Sequence of chain 2.A:
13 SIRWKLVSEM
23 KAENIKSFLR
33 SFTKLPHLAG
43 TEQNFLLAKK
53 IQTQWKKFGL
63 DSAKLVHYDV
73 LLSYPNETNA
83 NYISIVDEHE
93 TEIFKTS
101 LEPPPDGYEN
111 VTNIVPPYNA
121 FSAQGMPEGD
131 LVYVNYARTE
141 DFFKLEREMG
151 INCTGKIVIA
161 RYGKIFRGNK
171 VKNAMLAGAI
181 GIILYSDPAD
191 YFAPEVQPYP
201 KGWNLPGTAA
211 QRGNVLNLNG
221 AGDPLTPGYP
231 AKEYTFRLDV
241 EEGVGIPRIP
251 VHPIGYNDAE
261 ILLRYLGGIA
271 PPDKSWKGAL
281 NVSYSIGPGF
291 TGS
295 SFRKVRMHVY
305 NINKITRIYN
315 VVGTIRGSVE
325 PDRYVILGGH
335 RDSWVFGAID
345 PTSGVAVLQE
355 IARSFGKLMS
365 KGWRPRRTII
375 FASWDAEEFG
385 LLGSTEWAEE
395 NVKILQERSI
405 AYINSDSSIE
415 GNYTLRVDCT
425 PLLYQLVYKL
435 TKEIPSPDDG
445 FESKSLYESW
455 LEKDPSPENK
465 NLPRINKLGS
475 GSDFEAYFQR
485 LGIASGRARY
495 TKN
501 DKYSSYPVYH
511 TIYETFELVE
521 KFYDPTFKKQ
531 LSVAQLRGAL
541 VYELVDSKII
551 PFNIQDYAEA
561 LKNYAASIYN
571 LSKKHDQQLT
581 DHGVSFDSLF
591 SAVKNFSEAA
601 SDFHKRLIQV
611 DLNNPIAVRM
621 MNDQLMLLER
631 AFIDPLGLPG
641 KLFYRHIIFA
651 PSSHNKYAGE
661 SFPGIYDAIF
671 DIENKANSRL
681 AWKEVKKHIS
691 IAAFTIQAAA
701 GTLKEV

Binding-site contacts:
Ligand atom C2 contacts residue GLN697 of chain 1.A at 3.7 Å.
Ligand atom C3 contacts residue ASN595 of chain 1.A at 3.8 Å.
Ligand atom C1 contacts residue ASN595 of chain 1.A at 1.5 Å.
Ligand atom C4 contacts residue ASN595 of chain 1.A at 4.3 Å.
Ligand atom C3 contacts residue SER591 of chain 1.A at 3.5 Å.
Ligand atom C8 contacts residue SER588 of chain 1.A at 3.6 Å.
Ligand atom O7 contacts residue TYR234 of chain 2.A at 4.0 Å.
Ligand atom N2 contacts residue SER591 of chain 1.A at 3.0 Å (h-bond).
Ligand atom O4 contacts residue GLU233 of chain 2.A at 3.5 Å (salt-bridge).
Ligand atom C5 contacts residue ASN595 of chain 1.A at 3.6 Å.
Ligand atom C8 contacts residue ALA592 of chain 1.A at 3.8 Å (hydrophobic).
Ligand atom C4 contacts residue GLU233 of chain 2.A at 4.5 Å.
Ligand atom C8 contacts residue TYR234 of chain 2.A at 3.9 Å (hydrophobic).
Ligand atom C5 contacts residue GLU233 of chain 2.A at 4.1 Å.
Ligand atom N2 contacts residue ALA592 of chain 1.A at 4.2 Å.
Ligand atom O6 contacts residue GLU233 of chain 2.A at 3.5 Å (salt-bridge).
Ligand atom C7 contacts residue GLN697 of chain 1.A at 3.3 Å.
Ligand atom C6 contacts residue GLU233 of chain 2.A at 3.9 Å.
Ligand atom C8 contacts residue GLN697 of chain 1.A at 4.0 Å.
Ligand atom C7 contacts residue TYR234 of chain 2.A at 4.2 Å (hydrophobic).
Ligand atom C1 contacts residue GLN697 of chain 1.A at 3.8 Å.
Ligand atom N2 contacts residue GLN697 of chain 1.A at 3.4 Å (h-bond).
Ligand atom C8 contacts residue SER591 of chain 1.A at 4.2 Å.
Ligand atom C2 contacts residue SER591 of chain 1.A at 3.5 Å.
Ligand atom C7 contacts residue ASN595 of chain 1.A at 3.8 Å.
Ligand atom C1 contacts residue SER591 of chain 1.A at 3.4 Å.
Ligand atom C8 contacts residue ALA693 of chain 1.A at 4.5 Å (hydrophobic).
Ligand atom C7 contacts residue SER591 of chain 1.A at 4.0 Å.
Ligand atom N2 contacts residue ASN595 of chain 1.A at 2.9 Å (h-bond).
Ligand atom O3 contacts residue SER591 of chain 1.A at 4.3 Å.
Ligand atom O7 contacts residue ASN595 of chain 1.A at 4.2 Å.
Ligand atom C2 contacts residue ASN595 of chain 1.A at 2.5 Å.
Ligand atom O7 contacts residue GLN697 of chain 1.A at 3.3 Å (h-bond).
Ligand atom O5 contacts residue ASN595 of chain 1.A at 2.3 Å (h-bond).

The protein below binds the small molecule below.
Small molecule (SMILES): CC(=O)N[C@H]1[C@H](O[C@H]2[C@H](O)[C@@H](NC(C)=O)CO[C@@H]2CO)O[C@H](CO)[C@@H](O)[C@@H]1O

Sequence of chain 1.A:
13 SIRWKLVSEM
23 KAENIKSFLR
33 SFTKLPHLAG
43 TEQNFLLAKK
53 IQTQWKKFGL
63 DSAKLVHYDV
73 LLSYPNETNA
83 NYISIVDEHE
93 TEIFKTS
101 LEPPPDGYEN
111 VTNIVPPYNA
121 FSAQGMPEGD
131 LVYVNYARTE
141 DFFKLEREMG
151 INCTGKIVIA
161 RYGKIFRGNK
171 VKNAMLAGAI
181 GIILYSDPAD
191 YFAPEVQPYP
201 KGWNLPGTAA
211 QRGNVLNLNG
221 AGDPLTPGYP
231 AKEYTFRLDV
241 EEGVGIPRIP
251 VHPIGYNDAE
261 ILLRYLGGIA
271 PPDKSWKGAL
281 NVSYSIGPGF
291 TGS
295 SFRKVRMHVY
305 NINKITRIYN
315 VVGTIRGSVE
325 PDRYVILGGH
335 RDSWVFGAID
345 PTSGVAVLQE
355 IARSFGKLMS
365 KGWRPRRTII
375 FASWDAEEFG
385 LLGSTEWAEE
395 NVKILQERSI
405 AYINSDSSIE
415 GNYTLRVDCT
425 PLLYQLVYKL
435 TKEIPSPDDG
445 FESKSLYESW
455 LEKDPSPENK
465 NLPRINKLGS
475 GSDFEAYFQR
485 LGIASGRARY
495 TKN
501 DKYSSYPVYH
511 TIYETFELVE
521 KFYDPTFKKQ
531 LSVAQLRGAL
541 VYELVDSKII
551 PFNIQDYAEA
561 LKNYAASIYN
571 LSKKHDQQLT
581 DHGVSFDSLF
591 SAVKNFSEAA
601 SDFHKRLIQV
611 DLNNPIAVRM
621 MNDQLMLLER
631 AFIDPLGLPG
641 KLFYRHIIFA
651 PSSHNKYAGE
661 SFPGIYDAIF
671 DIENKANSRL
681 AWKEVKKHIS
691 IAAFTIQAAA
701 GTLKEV